Sequence of chain 2.A:
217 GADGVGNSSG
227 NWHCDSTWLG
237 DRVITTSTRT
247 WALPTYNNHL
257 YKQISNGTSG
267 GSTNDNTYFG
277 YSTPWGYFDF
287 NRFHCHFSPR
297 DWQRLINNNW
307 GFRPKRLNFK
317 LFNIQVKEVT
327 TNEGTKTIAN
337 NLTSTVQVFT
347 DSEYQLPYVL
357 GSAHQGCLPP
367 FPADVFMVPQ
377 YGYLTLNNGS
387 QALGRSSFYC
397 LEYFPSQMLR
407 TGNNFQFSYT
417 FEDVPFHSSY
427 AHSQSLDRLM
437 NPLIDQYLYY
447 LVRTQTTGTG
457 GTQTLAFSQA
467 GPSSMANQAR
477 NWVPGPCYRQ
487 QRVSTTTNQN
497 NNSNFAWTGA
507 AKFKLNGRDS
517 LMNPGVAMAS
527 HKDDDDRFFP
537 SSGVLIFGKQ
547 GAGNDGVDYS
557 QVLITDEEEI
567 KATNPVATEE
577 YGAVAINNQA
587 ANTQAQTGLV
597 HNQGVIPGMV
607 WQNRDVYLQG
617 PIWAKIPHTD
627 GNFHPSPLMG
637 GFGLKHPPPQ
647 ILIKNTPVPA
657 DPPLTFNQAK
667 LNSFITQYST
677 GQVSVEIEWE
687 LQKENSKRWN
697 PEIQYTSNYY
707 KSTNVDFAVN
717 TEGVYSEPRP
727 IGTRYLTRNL

Binding-site contacts:
Ligand atom N9 contacts residue PRO421 of chain 42.A at 4.4 Å.
Ligand atom C6 contacts residue SER632 of chain 42.A at 3.9 Å.
Ligand atom C1' contacts residue PRO631 of chain 42.A at 4.3 Å (hydrophobic).
Ligand atom C6 contacts residue VAL420 of chain 42.A at 4.0 Å (hydrophobic).
Ligand atom C2 contacts residue VAL420 of chain 42.A at 4.3 Å (hydrophobic).
Ligand atom C4 contacts residue PRO631 of chain 42.A at 4.0 Å (hydrophobic).
Ligand atom N6 contacts residue GLY639 of chain 42.A at 3.6 Å (h-bond).
Ligand atom N7 contacts residue ASN609 of chain 42.A at 3.8 Å.
Ligand atom C1' contacts residue HIS630 of chain 42.A at 4.0 Å.
Ligand atom N6 contacts residue VAL420 of chain 42.A at 4.0 Å.
Ligand atom N9 contacts residue HIS630 of chain 42.A at 4.2 Å.
Ligand atom N6 contacts residue PHE638 of chain 42.A at 3.9 Å.
Ligand atom C4 contacts residue PRO421 of chain 42.A at 4.3 Å (hydrophobic).
Ligand atom C8 contacts residue HIS630 of chain 42.A at 3.3 Å.
Ligand atom N1 contacts residue VAL420 of chain 42.A at 3.7 Å.
Ligand atom C5 contacts residue SER632 of chain 42.A at 4.1 Å.
Ligand atom N1 contacts residue PRO421 of chain 42.A at 4.3 Å.
Ligand atom N7 contacts residue SER632 of chain 42.A at 4.1 Å.
Ligand atom O2P contacts residue ASP626 of chain 2.A at 4.2 Å.
Ligand atom C5 contacts residue PRO631 of chain 42.A at 4.2 Å (hydrophobic).
Ligand atom C3' contacts residue HIS630 of chain 42.A at 4.4 Å.
Ligand atom C8 contacts residue PRO421 of chain 42.A at 4.3 Å (hydrophobic).
Ligand atom N6 contacts residue SER632 of chain 42.A at 3.3 Å (h-bond).
Ligand atom N7 contacts residue HIS630 of chain 42.A at 4.1 Å.
Ligand atom C5 contacts residue PRO421 of chain 42.A at 4.1 Å (hydrophobic).
Ligand atom N6 contacts residue GLY637 of chain 42.A at 3.7 Å.
Ligand atom C6 contacts residue GLY639 of chain 42.A at 3.8 Å.
Ligand atom N7 contacts residue PRO421 of chain 42.A at 4.2 Å.
Ligand atom O1P contacts residue LYS641 of chain 2.A at 4.0 Å.
Ligand atom N3 contacts residue PRO631 of chain 42.A at 3.6 Å.
Ligand atom N1 contacts residue GLY639 of chain 42.A at 3.1 Å (h-bond).
Ligand atom C2 contacts residue GLY639 of chain 42.A at 3.1 Å.
Ligand atom C2' contacts residue HIS630 of chain 42.A at 3.2 Å.
Ligand atom N1 contacts residue PHE638 of chain 42.A at 4.3 Å.
Ligand atom C2 contacts residue PRO421 of chain 42.A at 4.5 Å (hydrophobic).
Ligand atom C6 contacts residue PRO421 of chain 42.A at 4.1 Å (hydrophobic).
Ligand atom C6 contacts residue PRO631 of chain 42.A at 3.9 Å (hydrophobic).
Ligand atom N1 contacts residue PRO631 of chain 42.A at 3.5 Å (h-bond).
Ligand atom N3 contacts residue GLY639 of chain 42.A at 4.3 Å.
Ligand atom C2 contacts residue PRO631 of chain 42.A at 3.3 Å (hydrophobic).

Sequence of chain 42.A:
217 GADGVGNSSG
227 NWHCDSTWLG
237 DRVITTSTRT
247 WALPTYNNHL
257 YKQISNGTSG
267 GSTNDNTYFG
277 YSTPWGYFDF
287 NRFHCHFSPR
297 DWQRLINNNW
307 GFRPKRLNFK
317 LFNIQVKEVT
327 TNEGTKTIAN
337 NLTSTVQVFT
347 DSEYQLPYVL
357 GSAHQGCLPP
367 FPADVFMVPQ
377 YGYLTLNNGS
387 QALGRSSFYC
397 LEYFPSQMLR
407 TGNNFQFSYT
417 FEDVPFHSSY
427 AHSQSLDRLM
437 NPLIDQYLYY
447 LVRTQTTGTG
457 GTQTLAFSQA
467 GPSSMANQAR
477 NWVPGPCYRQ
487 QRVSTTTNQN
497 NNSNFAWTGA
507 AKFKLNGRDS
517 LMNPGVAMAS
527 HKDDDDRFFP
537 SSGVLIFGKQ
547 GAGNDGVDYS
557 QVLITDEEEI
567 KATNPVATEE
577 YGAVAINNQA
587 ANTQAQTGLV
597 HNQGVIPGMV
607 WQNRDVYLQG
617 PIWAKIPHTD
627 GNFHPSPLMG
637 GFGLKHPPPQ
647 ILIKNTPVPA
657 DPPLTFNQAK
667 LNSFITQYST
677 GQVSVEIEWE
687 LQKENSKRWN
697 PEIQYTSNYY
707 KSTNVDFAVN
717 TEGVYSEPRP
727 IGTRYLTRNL

This small molecule binds to this protein.
Small molecule (SMILES): Nc1ncnc2c1ncn2[C@H]1C[C@H](O)[C@@H](COP(=O)(O)O)O1